Binding-site contacts:
Ligand atom O contacts residue ASP216 of chain 1.E at 3.4 Å (salt-bridge).
Ligand atom CG contacts residue GLU217 of chain 1.E at 3.4 Å.
Ligand atom O contacts residue GLU217 of chain 1.E at 3.1 Å (salt-bridge).
Ligand atom N contacts residue ASP216 of chain 1.E at 2.6 Å (salt-bridge).
Ligand atom OE2 contacts residue TRP223 of chain 1.E at 3.0 Å (h-bond).
Ligand atom OE1 contacts residue PHE130 of chain 1.E at 3.3 Å.
Ligand atom CA contacts residue GLU217 of chain 1.E at 3.6 Å.
Ligand atom CA contacts residue ASP189 of chain 1.E at 4.4 Å.
Ligand atom CB contacts residue PHE130 of chain 1.E at 4.4 Å (hydrophobic).
Ligand atom N contacts residue NA1 of chain 1.EA at 4.0 Å.
Ligand atom CD contacts residue PHE130 of chain 1.E at 3.9 Å (hydrophobic).
Ligand atom N contacts residue ASP189 of chain 1.E at 3.5 Å (salt-bridge).
Ligand atom C contacts residue GLU217 of chain 1.E at 3.7 Å.
Ligand atom C contacts residue NA1 of chain 1.EA at 4.1 Å.
Ligand atom CB contacts residue GLU217 of chain 1.E at 4.1 Å.
Ligand atom O contacts residue NA1 of chain 1.EA at 2.9 Å (h-bond).
Ligand atom O contacts residue EDO1 of chain 1.FA at 4.0 Å.
Ligand atom N contacts residue GLU217 of chain 1.E at 2.7 Å (salt-bridge).
Ligand atom CG contacts residue TRP223 of chain 1.E at 4.2 Å (hydrophobic).
Ligand atom C contacts residue ASP216 of chain 1.E at 3.9 Å.
Ligand atom CA contacts residue ASP216 of chain 1.E at 3.6 Å.
Ligand atom N contacts residue ASP191 of chain 1.E at 4.0 Å.
Ligand atom OE2 contacts residue LYS222 of chain 1.E at 4.0 Å.
Ligand atom CD contacts residue TRP223 of chain 1.E at 3.8 Å (hydrophobic).

Sequence of chain 1.E:
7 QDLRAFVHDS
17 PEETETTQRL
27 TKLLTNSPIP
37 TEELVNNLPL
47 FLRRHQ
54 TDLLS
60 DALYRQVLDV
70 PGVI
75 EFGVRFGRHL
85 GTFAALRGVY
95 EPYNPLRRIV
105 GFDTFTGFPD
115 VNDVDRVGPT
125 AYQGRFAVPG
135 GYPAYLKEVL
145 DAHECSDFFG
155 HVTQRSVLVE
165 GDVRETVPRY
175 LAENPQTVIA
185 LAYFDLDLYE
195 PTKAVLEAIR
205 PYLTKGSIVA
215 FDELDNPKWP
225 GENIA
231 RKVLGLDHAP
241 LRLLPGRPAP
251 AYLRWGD

The protein below binds the small molecule below.
Small molecule (SMILES): N[C@@H](CCC(=O)O)C(=O)O